This protein binds this small molecule.
Small molecule (SMILES): CC(=O)N[C@@H]1[C@@H](O)[C@H](O)[C@@H](CO)O[C@H]1O

Sequence of chain 1.B:
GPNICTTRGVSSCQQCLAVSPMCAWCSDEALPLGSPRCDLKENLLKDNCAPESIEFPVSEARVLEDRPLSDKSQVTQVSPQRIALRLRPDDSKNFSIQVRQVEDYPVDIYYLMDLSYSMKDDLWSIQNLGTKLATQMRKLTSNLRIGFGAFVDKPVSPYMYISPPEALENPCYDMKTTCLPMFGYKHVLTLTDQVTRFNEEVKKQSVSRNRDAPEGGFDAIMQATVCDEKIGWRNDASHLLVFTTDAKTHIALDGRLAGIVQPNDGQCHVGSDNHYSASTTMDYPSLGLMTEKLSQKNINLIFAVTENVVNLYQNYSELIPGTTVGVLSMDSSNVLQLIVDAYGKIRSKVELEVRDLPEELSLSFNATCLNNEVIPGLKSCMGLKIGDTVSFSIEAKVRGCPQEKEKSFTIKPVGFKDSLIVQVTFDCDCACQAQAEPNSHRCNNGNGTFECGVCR

Binding-site contacts:
Ligand atom C4 contacts residue ASN99 of chain 1.B at 4.2 Å.
Ligand atom O5 contacts residue ASN99 of chain 1.B at 2.3 Å (h-bond).
Ligand atom C1 contacts residue ASN99 of chain 1.B at 1.4 Å.
Ligand atom C8 contacts residue PHE100 of chain 1.B at 4.3 Å (hydrophobic).
Ligand atom O7 contacts residue ASN99 of chain 1.B at 3.0 Å (h-bond).
Ligand atom C5 contacts residue ASN99 of chain 1.B at 3.6 Å.
Ligand atom C2 contacts residue ASN99 of chain 1.B at 2.6 Å.
Ligand atom C7 contacts residue ASN99 of chain 1.B at 3.2 Å.
Ligand atom O7 contacts residue SER398 of chain 1.B at 3.1 Å (h-bond).
Ligand atom C7 contacts residue SER398 of chain 1.B at 4.3 Å.
Ligand atom C8 contacts residue ASN99 of chain 1.B at 4.5 Å.
Ligand atom C3 contacts residue ASN99 of chain 1.B at 3.9 Å.
Ligand atom N2 contacts residue ASN99 of chain 1.B at 3.1 Å (h-bond).
Ligand atom C8 contacts residue SER101 of chain 1.B at 4.2 Å.